Binding-site contacts:
Ligand atom C4 contacts residue ASN240 of chain 1.A at 4.3 Å.
Ligand atom C1 contacts residue ASN240 of chain 1.A at 1.4 Å.
Ligand atom C2 contacts residue THR242 of chain 1.A at 3.7 Å.
Ligand atom O5 contacts residue ASN240 of chain 1.A at 2.4 Å (h-bond).
Ligand atom C1 contacts residue THR242 of chain 1.A at 3.2 Å.
Ligand atom C6 contacts residue THR242 of chain 1.A at 4.2 Å.
Ligand atom C3 contacts residue ASN240 of chain 1.A at 3.8 Å.
Ligand atom C3 contacts residue THR242 of chain 1.A at 3.6 Å.
Ligand atom N2 contacts residue ASN240 of chain 1.A at 2.9 Å (h-bond).
Ligand atom O5 contacts residue THR242 of chain 1.A at 3.9 Å.
Ligand atom C6 contacts residue ASP243 of chain 1.A at 4.3 Å.
Ligand atom C5 contacts residue ASN240 of chain 1.A at 3.7 Å.
Ligand atom C5 contacts residue THR242 of chain 1.A at 3.6 Å.
Ligand atom C1 contacts residue ASP243 of chain 1.A at 4.2 Å.
Ligand atom O5 contacts residue ASP243 of chain 1.A at 3.8 Å.
Ligand atom C7 contacts residue ASN240 of chain 1.A at 3.4 Å.
Ligand atom O6 contacts residue THR242 of chain 1.A at 4.4 Å.
Ligand atom N2 contacts residue THR242 of chain 1.A at 3.6 Å.
Ligand atom C2 contacts residue ASN240 of chain 1.A at 2.5 Å.
Ligand atom O7 contacts residue ASN240 of chain 1.A at 3.7 Å.
Ligand atom C8 contacts residue ASN240 of chain 1.A at 3.5 Å.
Ligand atom C4 contacts residue THR242 of chain 1.A at 4.3 Å.

The protein below binds the small molecule below.
Small molecule (SMILES): CC(=O)N[C@H]1[C@H](O[C@H]2[C@H](O)[C@@H](NC(C)=O)CO[C@@H]2CO)O[C@H](CO)[C@@H](O)[C@@H]1O

Sequence of chain 1.A:
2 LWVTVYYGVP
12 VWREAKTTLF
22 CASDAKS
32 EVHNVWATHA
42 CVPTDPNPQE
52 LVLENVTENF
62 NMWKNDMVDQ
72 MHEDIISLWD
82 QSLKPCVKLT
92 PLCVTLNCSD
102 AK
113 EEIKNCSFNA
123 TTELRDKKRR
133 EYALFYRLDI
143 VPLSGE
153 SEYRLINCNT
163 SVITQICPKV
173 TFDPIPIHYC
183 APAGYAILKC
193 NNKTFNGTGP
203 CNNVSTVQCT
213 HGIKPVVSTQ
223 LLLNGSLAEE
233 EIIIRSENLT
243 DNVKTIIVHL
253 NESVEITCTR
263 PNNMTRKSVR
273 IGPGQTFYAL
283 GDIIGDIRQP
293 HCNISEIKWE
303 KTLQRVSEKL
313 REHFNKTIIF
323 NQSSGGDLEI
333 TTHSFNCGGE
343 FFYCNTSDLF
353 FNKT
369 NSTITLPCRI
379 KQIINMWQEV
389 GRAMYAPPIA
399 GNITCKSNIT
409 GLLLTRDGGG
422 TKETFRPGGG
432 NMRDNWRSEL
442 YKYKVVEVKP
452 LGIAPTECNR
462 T